The small molecule below binds the protein below.
Small molecule (SMILES): CC(C)C[C@@H](C=O)NC(=O)[C@H](CC(C)C)NC(=O)[C@H](CC(C)C)NC(=O)[C@H](C)N

Sequence of chain 1.B:
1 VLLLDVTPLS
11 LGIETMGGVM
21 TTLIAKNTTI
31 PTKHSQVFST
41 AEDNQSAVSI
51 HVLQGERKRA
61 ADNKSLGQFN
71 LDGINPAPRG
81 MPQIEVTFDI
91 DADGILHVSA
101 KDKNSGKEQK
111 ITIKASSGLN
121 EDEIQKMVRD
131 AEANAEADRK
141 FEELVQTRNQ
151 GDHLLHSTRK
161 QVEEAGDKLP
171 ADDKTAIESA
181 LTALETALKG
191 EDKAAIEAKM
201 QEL

Sequence of chain 1.A:
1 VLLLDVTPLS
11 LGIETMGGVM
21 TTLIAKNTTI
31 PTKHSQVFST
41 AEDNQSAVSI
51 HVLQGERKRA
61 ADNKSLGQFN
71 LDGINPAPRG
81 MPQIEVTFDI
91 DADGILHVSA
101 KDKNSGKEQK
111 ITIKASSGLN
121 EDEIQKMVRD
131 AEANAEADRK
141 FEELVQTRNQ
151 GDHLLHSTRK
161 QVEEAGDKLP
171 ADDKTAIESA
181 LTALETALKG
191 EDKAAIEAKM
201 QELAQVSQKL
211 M

Binding-site contacts:
Ligand atom CD1 contacts residue ALA41 of chain 1.A at 3.4 Å (hydrophobic).
Ligand atom CG contacts residue ALA41 of chain 1.A at 4.1 Å (hydrophobic).
Ligand atom CD2 contacts residue ILE13 of chain 1.A at 3.7 Å (hydrophobic).
Ligand atom CB contacts residue ALA41 of chain 1.A at 3.6 Å (hydrophobic).
Ligand atom CD1 contacts residue THR40 of chain 1.A at 3.2 Å.
Ligand atom CD2 contacts residue THR15 of chain 1.A at 3.9 Å.
Ligand atom CD1 contacts residue VAL48 of chain 1.A at 3.7 Å (hydrophobic).
Ligand atom N contacts residue GLN45 of chain 1.A at 4.0 Å.
Ligand atom O contacts residue SER39 of chain 1.A at 3.1 Å (h-bond).
Ligand atom CG contacts residue THR40 of chain 1.A at 3.3 Å.
Ligand atom CG contacts residue SER39 of chain 1.A at 3.4 Å.
Ligand atom O contacts residue SER49 of chain 1.A at 3.0 Å (h-bond).
Ligand atom CB contacts residue SER39 of chain 1.A at 3.8 Å.
Ligand atom CD1 contacts residue PHE38 of chain 1.A at 3.9 Å (hydrophobic).
Ligand atom C contacts residue GLN45 of chain 1.A at 3.0 Å.
Ligand atom O contacts residue ALA41 of chain 1.A at 3.1 Å (h-bond).
Ligand atom CD2 contacts residue THR40 of chain 1.A at 2.9 Å.
Ligand atom CD2 contacts residue PHE38 of chain 1.A at 3.6 Å (hydrophobic).
Ligand atom CA contacts residue SER39 of chain 1.A at 3.4 Å.
Ligand atom CG contacts residue MET16 of chain 1.A at 4.0 Å (hydrophobic).
Ligand atom O contacts residue MET16 of chain 1.A at 2.9 Å (h-bond).
Ligand atom C contacts residue MET16 of chain 1.A at 4.1 Å (hydrophobic).
Ligand atom CB contacts residue MET16 of chain 1.A at 4.0 Å (hydrophobic).
Ligand atom O contacts residue THR15 of chain 1.A at 3.5 Å.
Ligand atom O contacts residue PHE38 of chain 1.A at 3.5 Å.
Ligand atom C contacts residue SER39 of chain 1.A at 3.6 Å.
Ligand atom CB contacts residue VAL48 of chain 1.A at 4.1 Å (hydrophobic).
Ligand atom O contacts residue VAL48 of chain 1.A at 3.7 Å.
Ligand atom CB contacts residue THR40 of chain 1.A at 3.3 Å.
Ligand atom N contacts residue SER39 of chain 1.A at 3.0 Å (h-bond).
Ligand atom CD2 contacts residue SER39 of chain 1.A at 4.0 Å.
Ligand atom CD1 contacts residue MET16 of chain 1.A at 3.7 Å (hydrophobic).
Ligand atom O contacts residue GLN45 of chain 1.A at 3.2 Å (h-bond).
Ligand atom CB contacts residue GLN146 of chain 1.B at 4.0 Å.
Ligand atom CA contacts residue GLN45 of chain 1.A at 3.4 Å.
Ligand atom CB contacts residue PHE38 of chain 1.A at 3.5 Å (hydrophobic).
Ligand atom O contacts residue THR40 of chain 1.A at 3.8 Å.
Ligand atom CG contacts residue PHE38 of chain 1.A at 3.8 Å (hydrophobic).
Ligand atom CD1 contacts residue SER39 of chain 1.A at 3.9 Å.
Ligand atom CD2 contacts residue ALA41 of chain 1.A at 3.8 Å (hydrophobic).